The small molecule below binds the protein below.
Small molecule (SMILES): CC(=O)N[C@@H]1[C@@H](O)[C@H](O[C@@H]2O[C@H](CO)[C@@H](O[C@@H]3O[C@H](CO)[C@@H](O[C@@H]4O[C@H](CO)[C@@H](O[C@@H]5O[C@H](CO)[C@@H](O[C@@H]6O[C@H](CO)[C@@H](O)[C@H](O)[C@H]6NC(C)=O)[C@H](O)[C@H]5NC(C)=O)[C@H](O)[C@H]4NC(C)=O)[C@H](O)[C@H]3NC(C)=O)[C@H](O)[C@H]2NC(C)=O)[C@@H](CO)O[C@H]1O

Binding-site contacts:
Ligand atom C3 contacts residue TYR81 of chain 1.B at 3.8 Å (hydrophobic).
Ligand atom C8 contacts residue GLU349 of chain 1.B at 3.3 Å.
Ligand atom O6 contacts residue ASP124 of chain 1.B at 2.6 Å (salt-bridge).
Ligand atom C8 contacts residue TRP138 of chain 1.B at 3.4 Å (hydrophobic).
Ligand atom C7 contacts residue ASN129 of chain 1.B at 3.7 Å.
Ligand atom C2 contacts residue ASN338 of chain 1.B at 3.8 Å.
Ligand atom C8 contacts residue ARG150 of chain 1.B at 3.6 Å.
Ligand atom C7 contacts residue ARG314 of chain 1.B at 3.8 Å.
Ligand atom O7 contacts residue PHE86 of chain 1.B at 3.7 Å.
Ligand atom C8 contacts residue TRP125 of chain 1.B at 3.5 Å (hydrophobic).
Ligand atom O3 contacts residue ASN338 of chain 1.B at 2.8 Å (h-bond).
Ligand atom O6 contacts residue TYR120 of chain 1.B at 3.5 Å (h-bond).
Ligand atom C3 contacts residue ASP124 of chain 1.B at 3.6 Å.
Ligand atom C6 contacts residue GLU55 of chain 1.B at 3.5 Å.
Ligand atom C8 contacts residue ASP124 of chain 1.B at 3.3 Å.
Ligand atom C1 contacts residue ASP124 of chain 1.B at 3.7 Å.
Ligand atom C6 contacts residue TYR351 of chain 1.B at 3.8 Å (hydrophobic).
Ligand atom C2 contacts residue ASP124 of chain 1.B at 3.6 Å.
Ligand atom C2 contacts residue TYR81 of chain 1.B at 3.5 Å (hydrophobic).
Ligand atom C7 contacts residue GLU349 of chain 1.B at 3.8 Å.
Ligand atom O7 contacts residue ARG150 of chain 1.B at 3.0 Å (salt-bridge).
Ligand atom C6 contacts residue ASP124 of chain 1.B at 3.4 Å.
Ligand atom C3 contacts residue ASN338 of chain 1.B at 3.8 Å.
Ligand atom C2 contacts residue ASN129 of chain 1.B at 3.6 Å.
Ligand atom C4 contacts residue TYR351 of chain 1.B at 3.8 Å (hydrophobic).
Ligand atom C7 contacts residue ARG150 of chain 1.B at 3.7 Å.
Ligand atom C2 contacts residue TRP138 of chain 1.B at 3.8 Å (hydrophobic).
Ligand atom C7 contacts residue ASN338 of chain 1.B at 3.7 Å.
Ligand atom O7 contacts residue ARG314 of chain 1.B at 3.2 Å (salt-bridge).
Ligand atom N2 contacts residue GLU349 of chain 1.B at 3.2 Å (salt-bridge).
Ligand atom O3 contacts residue TYR120 of chain 1.B at 3.5 Å (h-bond).
Ligand atom N2 contacts residue ASN338 of chain 1.B at 3.4 Å (h-bond).
Ligand atom O7 contacts residue ASN129 of chain 1.B at 2.7 Å (h-bond).
Ligand atom C8 contacts residue TYR312 of chain 1.B at 3.5 Å (hydrophobic).
Ligand atom C4 contacts residue TYR81 of chain 1.B at 3.6 Å (hydrophobic).
Ligand atom N2 contacts residue ASP124 of chain 1.B at 3.0 Å (salt-bridge).
Ligand atom C3 contacts residue TRP125 of chain 1.B at 3.8 Å (hydrophobic).
Ligand atom O6 contacts residue GLU55 of chain 1.B at 3.8 Å.
Ligand atom O7 contacts residue ARG96 of chain 1.B at 2.9 Å (salt-bridge).
Ligand atom O7 contacts residue GLU55 of chain 1.B at 3.4 Å (salt-bridge).

Sequence of chain 1.B:
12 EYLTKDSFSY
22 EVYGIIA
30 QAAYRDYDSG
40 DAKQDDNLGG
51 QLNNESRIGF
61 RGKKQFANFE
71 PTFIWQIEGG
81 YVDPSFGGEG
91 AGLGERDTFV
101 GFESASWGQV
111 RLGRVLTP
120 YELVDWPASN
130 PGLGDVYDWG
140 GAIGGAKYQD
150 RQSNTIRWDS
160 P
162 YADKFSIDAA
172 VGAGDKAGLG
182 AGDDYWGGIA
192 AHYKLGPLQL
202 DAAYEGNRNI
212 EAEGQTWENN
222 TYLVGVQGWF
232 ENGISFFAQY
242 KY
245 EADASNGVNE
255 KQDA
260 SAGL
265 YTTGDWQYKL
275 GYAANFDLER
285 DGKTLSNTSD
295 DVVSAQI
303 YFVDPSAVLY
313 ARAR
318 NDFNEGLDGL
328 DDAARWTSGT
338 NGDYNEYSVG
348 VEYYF